A small-molecule ligand and the protein it binds are described below.
Small molecule (SMILES): CC(=O)N[C@@H]1[C@@H](O)[C@H](O)[C@@H](CO)O[C@H]1O

Sequence of chain 1.B:
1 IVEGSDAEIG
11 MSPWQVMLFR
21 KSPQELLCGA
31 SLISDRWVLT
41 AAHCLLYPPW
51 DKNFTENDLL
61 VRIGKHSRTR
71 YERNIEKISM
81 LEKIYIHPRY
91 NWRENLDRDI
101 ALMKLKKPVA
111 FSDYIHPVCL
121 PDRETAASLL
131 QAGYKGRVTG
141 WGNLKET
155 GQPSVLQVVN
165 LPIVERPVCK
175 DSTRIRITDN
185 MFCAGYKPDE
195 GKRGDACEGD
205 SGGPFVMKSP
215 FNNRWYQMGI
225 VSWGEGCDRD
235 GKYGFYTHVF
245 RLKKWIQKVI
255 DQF

Binding-site contacts:
Ligand atom C5 contacts residue ASN53 of chain 1.B at 3.8 Å.
Ligand atom C8 contacts residue ASN53 of chain 1.B at 3.1 Å.
Ligand atom C2 contacts residue ASN53 of chain 1.B at 2.5 Å.
Ligand atom O7 contacts residue LEU46 of chain 1.B at 4.4 Å.
Ligand atom C3 contacts residue ASN53 of chain 1.B at 3.8 Å.
Ligand atom C4 contacts residue ASN53 of chain 1.B at 4.3 Å.
Ligand atom O7 contacts residue PRO48 of chain 1.B at 4.3 Å.
Ligand atom C1 contacts residue ASN53 of chain 1.B at 1.5 Å.
Ligand atom O5 contacts residue ASN53 of chain 1.B at 2.5 Å (h-bond).
Ligand atom N2 contacts residue ASN53 of chain 1.B at 2.9 Å (h-bond).
Ligand atom O7 contacts residue ASN53 of chain 1.B at 4.1 Å.
Ligand atom C7 contacts residue ASN53 of chain 1.B at 3.1 Å.